Binding-site contacts:
Ligand atom CAA contacts residue LEU36 of chain 1.H at 3.4 Å (hydrophobic).
Ligand atom OAE contacts residue ILE137 of chain 1.H at 3.6 Å.
Ligand atom OAB contacts residue TRP185 of chain 1.H at 3.9 Å.
Ligand atom CAK contacts residue TYR160 of chain 1.H at 3.5 Å (hydrophobic).
Ligand atom OAP contacts residue HIS243 of chain 1.H at 3.3 Å (h-bond).
Ligand atom CAU contacts residue ALA105 of chain 1.H at 3.8 Å (hydrophobic).
Ligand atom CAJ contacts residue TYR160 of chain 1.H at 3.9 Å (hydrophobic).
Ligand atom CAM contacts residue HIS243 of chain 1.H at 3.4 Å.
Ligand atom OAB contacts residue ALA105 of chain 1.H at 3.2 Å.
Ligand atom OAD contacts residue TYR189 of chain 1.H at 3.4 Å.
Ligand atom OAB contacts residue GLY35 of chain 1.H at 2.9 Å (h-bond).
Ligand atom CAR contacts residue PRO131 of chain 1.H at 3.9 Å (hydrophobic).
Ligand atom OAE contacts residue TYR160 of chain 1.H at 3.1 Å.
Ligand atom CAQ contacts residue ALA105 of chain 1.H at 3.3 Å (hydrophobic).
Ligand atom OAE contacts residue ASN156 of chain 1.H at 3.7 Å.
Ligand atom CAO contacts residue MET153 of chain 1.H at 3.9 Å (hydrophobic).
Ligand atom CAS contacts residue TRP185 of chain 1.H at 3.5 Å (hydrophobic).
Ligand atom CAV contacts residue HIS243 of chain 1.H at 3.5 Å.
Ligand atom CAL contacts residue SER157 of chain 1.H at 3.9 Å.
Ligand atom CAQ contacts residue TRP185 of chain 1.H at 3.9 Å (hydrophobic).
Ligand atom CAH contacts residue ILE193 of chain 1.H at 3.7 Å (hydrophobic).
Ligand atom OAC contacts residue PRO131 of chain 1.H at 3.9 Å.
Ligand atom CAI contacts residue ASN134 of chain 1.H at 3.3 Å.
Ligand atom OAC contacts residue PRO190 of chain 1.H at 3.4 Å.
Ligand atom OAD contacts residue GLY35 of chain 1.H at 3.9 Å.
Ligand atom CAI contacts residue PRO131 of chain 1.H at 3.7 Å (hydrophobic).
Ligand atom OAC contacts residue PRO194 of chain 1.H at 3.2 Å.
Ligand atom CAA contacts residue GLY35 of chain 1.H at 3.9 Å.
Ligand atom OAB contacts residue SER106 of chain 1.H at 3.5 Å (h-bond).
Ligand atom CAO contacts residue SER157 of chain 1.H at 3.8 Å.
Ligand atom CAU contacts residue TRP185 of chain 1.H at 3.7 Å (hydrophobic).
Ligand atom OAD contacts residue TRP185 of chain 1.H at 2.9 Å (h-bond).
Ligand atom OAC contacts residue ASN134 of chain 1.H at 2.7 Å (h-bond).
Ligand atom CAR contacts residue ASN134 of chain 1.H at 3.4 Å.
Ligand atom CAT contacts residue PRO131 of chain 1.H at 3.9 Å (hydrophobic).
Ligand atom CAN contacts residue TYR160 of chain 1.H at 3.5 Å (hydrophobic).
Ligand atom OAP contacts residue ALA105 of chain 1.H at 3.9 Å.
Ligand atom CAL contacts residue MET153 of chain 1.H at 3.5 Å (hydrophobic).
Ligand atom CAA contacts residue TRP185 of chain 1.H at 3.7 Å (hydrophobic).
Ligand atom OAD contacts residue SER106 of chain 1.H at 3.2 Å (h-bond).

Sequence of chain 1.H:
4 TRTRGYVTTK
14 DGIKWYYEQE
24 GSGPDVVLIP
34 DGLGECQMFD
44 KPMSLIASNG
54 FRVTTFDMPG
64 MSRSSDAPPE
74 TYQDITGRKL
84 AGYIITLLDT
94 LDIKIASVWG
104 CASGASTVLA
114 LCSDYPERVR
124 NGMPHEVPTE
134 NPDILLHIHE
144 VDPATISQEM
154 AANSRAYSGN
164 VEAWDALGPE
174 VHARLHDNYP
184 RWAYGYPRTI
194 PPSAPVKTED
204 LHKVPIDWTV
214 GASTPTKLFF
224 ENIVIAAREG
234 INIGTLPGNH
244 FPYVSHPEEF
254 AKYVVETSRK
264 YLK

A small-molecule ligand and the protein it binds are described below.
Small molecule (SMILES): C[C@H]1CCC[C@H](O)CCC/C=C/c2cc(O)cc(O)c2C(=O)O1